A small-molecule ligand and the protein it binds are described below.
Small molecule (SMILES): CC(C)Cn1c(=O)n(C)c(=O)c2nc[nH]c21

Sequence of chain 1.H:
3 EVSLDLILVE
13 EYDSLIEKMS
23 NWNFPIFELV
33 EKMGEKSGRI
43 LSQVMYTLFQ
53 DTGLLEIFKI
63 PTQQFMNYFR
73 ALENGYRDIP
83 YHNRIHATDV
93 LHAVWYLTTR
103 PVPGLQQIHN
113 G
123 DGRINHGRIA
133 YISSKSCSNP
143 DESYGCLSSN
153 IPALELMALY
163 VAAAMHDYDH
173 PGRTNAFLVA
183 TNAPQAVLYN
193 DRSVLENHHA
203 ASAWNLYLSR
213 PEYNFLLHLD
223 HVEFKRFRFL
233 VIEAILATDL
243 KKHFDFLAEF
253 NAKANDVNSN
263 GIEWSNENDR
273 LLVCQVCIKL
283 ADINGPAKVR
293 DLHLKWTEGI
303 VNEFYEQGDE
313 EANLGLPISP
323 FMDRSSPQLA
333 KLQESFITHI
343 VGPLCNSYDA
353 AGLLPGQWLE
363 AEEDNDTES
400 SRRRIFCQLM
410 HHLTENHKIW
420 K

Binding-site contacts:
Ligand atom C2 contacts residue ILE285 of chain 1.H at 4.1 Å (hydrophobic).
Ligand atom C14 contacts residue TYR83 of chain 1.H at 3.6 Å (hydrophobic).
Ligand atom O2 contacts residue ILE285 of chain 1.H at 3.4 Å.
Ligand atom N7 contacts residue PHE338 of chain 1.H at 3.7 Å.
Ligand atom C8 contacts residue LEU334 of chain 1.H at 4.0 Å (hydrophobic).
Ligand atom N1 contacts residue ILE302 of chain 1.H at 3.6 Å.
Ligand atom C6 contacts residue ILE302 of chain 1.H at 3.4 Å (hydrophobic).
Ligand atom N3 contacts residue PHE338 of chain 1.H at 3.3 Å.
Ligand atom N1 contacts residue PHE338 of chain 1.H at 3.5 Å.
Ligand atom C10 contacts residue ILE285 of chain 1.H at 4.1 Å (hydrophobic).
Ligand atom C11 contacts residue LEU242 of chain 1.H at 4.0 Å (hydrophobic).
Ligand atom C10 contacts residue GLY287 of chain 1.H at 4.0 Å.
Ligand atom O6 contacts residue ILE302 of chain 1.H at 3.4 Å.
Ligand atom O6 contacts residue PHE338 of chain 1.H at 3.8 Å.
Ligand atom C6 contacts residue PHE338 of chain 1.H at 3.4 Å (hydrophobic).
Ligand atom C10 contacts residue PHE338 of chain 1.H at 4.1 Å (hydrophobic).
Ligand atom N7 contacts residue GLN335 of chain 1.H at 3.0 Å (h-bond).
Ligand atom C10 contacts residue PRO288 of chain 1.H at 4.0 Å (hydrophobic).
Ligand atom C14 contacts residue HIS84 of chain 1.H at 3.9 Å.
Ligand atom C5 contacts residue ILE302 of chain 1.H at 3.9 Å (hydrophobic).
Ligand atom O6 contacts residue PRO288 of chain 1.H at 4.0 Å.
Ligand atom C8 contacts residue PHE338 of chain 1.H at 3.9 Å (hydrophobic).
Ligand atom C4 contacts residue PHE338 of chain 1.H at 3.5 Å (hydrophobic).
Ligand atom C13 contacts residue LEU242 of chain 1.H at 3.8 Å (hydrophobic).
Ligand atom C5 contacts residue PHE338 of chain 1.H at 3.6 Å (hydrophobic).
Ligand atom O2 contacts residue PHE338 of chain 1.H at 4.0 Å.
Ligand atom N9 contacts residue PHE338 of chain 1.H at 3.7 Å.
Ligand atom N1 contacts residue TYR83 of chain 1.H at 4.1 Å.
Ligand atom C5 contacts residue GLN335 of chain 1.H at 4.1 Å.
Ligand atom C11 contacts residue PHE338 of chain 1.H at 3.9 Å (hydrophobic).
Ligand atom C10 contacts residue ILE302 of chain 1.H at 3.9 Å (hydrophobic).
Ligand atom C8 contacts residue GLN335 of chain 1.H at 3.8 Å.
Ligand atom C2 contacts residue TYR83 of chain 1.H at 4.1 Å (hydrophobic).
Ligand atom C2 contacts residue PHE338 of chain 1.H at 3.5 Å (hydrophobic).
Ligand atom O6 contacts residue GLN335 of chain 1.H at 3.5 Å (h-bond).
Ligand atom C10 contacts residue TYR83 of chain 1.H at 3.5 Å (hydrophobic).
Ligand atom N9 contacts residue PHE306 of chain 1.H at 4.0 Å.
Ligand atom C14 contacts residue ILE302 of chain 1.H at 4.0 Å (hydrophobic).
Ligand atom O2 contacts residue TYR83 of chain 1.H at 3.7 Å.
Ligand atom O2 contacts residue ASP284 of chain 1.H at 3.8 Å.